Binding-site contacts:
Ligand atom C4 contacts residue ALA25 of chain 1.D at 3.9 Å (hydrophobic).
Ligand atom CL2 contacts residue TRP170 of chain 1.D at 3.6 Å.
Ligand atom CL3 contacts residue VAL152 of chain 1.C at 3.2 Å.
Ligand atom O1 contacts residue ARG30 of chain 1.D at 2.9 Å (salt-bridge).
Ligand atom CL3 contacts residue TRP170 of chain 1.D at 3.6 Å.
Ligand atom CL4 contacts residue TRP170 of chain 1.D at 3.6 Å.
Ligand atom C6 contacts residue ALA25 of chain 1.D at 3.8 Å (hydrophobic).
Ligand atom C6 contacts residue ARG30 of chain 1.D at 3.9 Å.
Ligand atom C2 contacts residue LEU26 of chain 1.D at 4.0 Å (hydrophobic).
Ligand atom CL2 contacts residue PHE22 of chain 1.D at 3.8 Å.
Ligand atom CL2 contacts residue LEU167 of chain 1.D at 3.2 Å.
Ligand atom C3 contacts residue TRP170 of chain 1.D at 3.3 Å (hydrophobic).
Ligand atom C5 contacts residue TRP170 of chain 1.D at 3.2 Å (hydrophobic).
Ligand atom CL5 contacts residue GLU156 of chain 1.C at 3.8 Å.
Ligand atom CL3 contacts residue ALA25 of chain 1.D at 3.7 Å.
Ligand atom C4 contacts residue TRP170 of chain 1.D at 3.5 Å (hydrophobic).
Ligand atom CL1 contacts residue LEU26 of chain 1.D at 3.5 Å.
Ligand atom CL5 contacts residue PRO221 of chain 1.D at 3.8 Å.
Ligand atom CL4 contacts residue VAL152 of chain 1.C at 2.9 Å.
Ligand atom C2 contacts residue TRP170 of chain 1.D at 3.5 Å (hydrophobic).
Ligand atom C6 contacts residue TRP170 of chain 1.D at 3.4 Å (hydrophobic).
Ligand atom CL5 contacts residue ARG30 of chain 1.D at 3.3 Å.
Ligand atom C5 contacts residue ALA25 of chain 1.D at 3.7 Å (hydrophobic).
Ligand atom CL5 contacts residue PRO29 of chain 1.D at 4.1 Å.
Ligand atom CL5 contacts residue TRP170 of chain 1.D at 4.2 Å.
Ligand atom CL3 contacts residue LEU148 of chain 1.D at 4.1 Å.
Ligand atom C1 contacts residue LEU26 of chain 1.D at 4.1 Å (hydrophobic).
Ligand atom C4 contacts residue VAL152 of chain 1.C at 4.2 Å (hydrophobic).
Ligand atom CL4 contacts residue ALA25 of chain 1.D at 3.9 Å.
Ligand atom O1 contacts residue LEU26 of chain 1.D at 3.7 Å.
Ligand atom CL1 contacts residue TRP170 of chain 1.D at 3.8 Å.
Ligand atom CL1 contacts residue PHE22 of chain 1.D at 3.7 Å.
Ligand atom CL1 contacts residue ARG166 of chain 1.D at 3.2 Å.
Ligand atom C1 contacts residue ARG30 of chain 1.D at 3.7 Å.
Ligand atom CL5 contacts residue ALA25 of chain 1.D at 3.9 Å.
Ligand atom CL1 contacts residue LEU167 of chain 1.D at 4.1 Å.
Ligand atom C5 contacts residue VAL152 of chain 1.C at 4.1 Å (hydrophobic).
Ligand atom CL4 contacts residue GLU156 of chain 1.C at 3.5 Å.
Ligand atom C1 contacts residue TRP170 of chain 1.D at 3.4 Å (hydrophobic).
Ligand atom O1 contacts residue TRP170 of chain 1.D at 4.2 Å.

Sequence of chain 1.D:
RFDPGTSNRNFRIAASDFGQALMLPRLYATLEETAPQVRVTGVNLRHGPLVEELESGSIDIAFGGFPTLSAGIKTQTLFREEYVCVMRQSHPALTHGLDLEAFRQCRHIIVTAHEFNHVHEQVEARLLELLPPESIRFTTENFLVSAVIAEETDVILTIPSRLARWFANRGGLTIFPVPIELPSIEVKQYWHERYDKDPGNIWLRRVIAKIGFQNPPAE

This small molecule binds to this protein.
Small molecule (SMILES): Oc1c(Cl)c(Cl)c(Cl)c(Cl)c1Cl

Sequence of chain 1.C:
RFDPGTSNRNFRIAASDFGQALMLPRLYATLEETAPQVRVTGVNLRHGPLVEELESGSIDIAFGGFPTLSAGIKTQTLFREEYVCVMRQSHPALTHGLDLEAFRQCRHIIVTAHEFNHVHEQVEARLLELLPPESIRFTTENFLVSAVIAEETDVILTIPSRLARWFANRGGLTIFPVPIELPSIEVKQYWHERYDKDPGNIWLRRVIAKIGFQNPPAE